The protein below binds the small molecule below.
Small molecule (SMILES): OC[C@H]1O[C@H](OC[C@H]2OC[C@@H](O)[C@@H](O[C@H]3O[C@H](CO)[C@@H](O)[C@H](O)[C@@H]3O)[C@@H]2O)[C@@H](O)[C@@H](O)[C@@H]1O

Binding-site contacts:
Ligand atom C4 contacts residue GLU272 of chain 1.C at 3.8 Å.
Ligand atom O3 contacts residue GLY95 of chain 1.C at 4.0 Å.
Ligand atom O5 contacts residue TYR131 of chain 1.C at 3.5 Å.
Ligand atom C2 contacts residue GLU272 of chain 1.C at 3.0 Å.
Ligand atom O3 contacts residue GLU272 of chain 1.C at 3.6 Å.
Ligand atom O2 contacts residue GLU272 of chain 1.C at 2.0 Å (salt-bridge).
Ligand atom O2 contacts residue PHE125 of chain 1.C at 3.3 Å.
Ligand atom O5 contacts residue NGT1 of chain 1.K at 2.0 Å (h-bond).
Ligand atom C1 contacts residue NGT1 of chain 1.K at 1.3 Å.
Ligand atom O2 contacts residue SER96 of chain 1.C at 3.2 Å.
Ligand atom C3 contacts residue NGT1 of chain 1.K at 3.9 Å.
Ligand atom C5 contacts residue TYR131 of chain 1.C at 4.1 Å (hydrophobic).
Ligand atom O2 contacts residue ARG300 of chain 1.C at 3.9 Å.
Ligand atom C2 contacts residue TYR299 of chain 1.C at 3.9 Å (hydrophobic).
Ligand atom C5 contacts residue GLU272 of chain 1.C at 3.6 Å.
Ligand atom C6 contacts residue TYR131 of chain 1.C at 3.6 Å (hydrophobic).
Ligand atom C2 contacts residue NGT1 of chain 1.K at 2.7 Å.
Ligand atom C1 contacts residue GLU272 of chain 1.C at 4.2 Å.
Ligand atom O6 contacts residue GLU272 of chain 1.C at 3.8 Å.
Ligand atom C2 contacts residue GLY95 of chain 1.C at 3.5 Å.
Ligand atom O6 contacts residue NGT1 of chain 1.K at 4.2 Å.
Ligand atom O5 contacts residue TYR299 of chain 1.C at 4.0 Å.
Ligand atom O4 contacts residue GLU272 of chain 1.C at 2.8 Å.
Ligand atom C1 contacts residue TYR299 of chain 1.C at 3.6 Å (hydrophobic).
Ligand atom O6 contacts residue TYR131 of chain 1.C at 3.9 Å.
Ligand atom C3 contacts residue GLY95 of chain 1.C at 4.2 Å.
Ligand atom O6 contacts residue ASP270 of chain 1.C at 3.6 Å.
Ligand atom C6 contacts residue GLU272 of chain 1.C at 4.0 Å.
Ligand atom O4 contacts residue ALA273 of chain 1.C at 3.9 Å.
Ligand atom C5 contacts residue NGT1 of chain 1.K at 3.3 Å.
Ligand atom O2 contacts residue TYR299 of chain 1.C at 3.1 Å (h-bond).
Ligand atom C6 contacts residue TYR131 of chain 1.C at 3.8 Å (hydrophobic).
Ligand atom O2 contacts residue NGT1 of chain 1.K at 3.2 Å (h-bond).
Ligand atom C3 contacts residue GLU272 of chain 1.C at 3.9 Å.
Ligand atom C2 contacts residue PHE125 of chain 1.C at 3.8 Å (hydrophobic).
Ligand atom C3 contacts residue GLU272 of chain 1.C at 3.9 Å.
Ligand atom C1 contacts residue PHE125 of chain 1.C at 3.8 Å (hydrophobic).
Ligand atom O3 contacts residue GLU272 of chain 1.C at 4.2 Å.
Ligand atom O2 contacts residue GLY95 of chain 1.C at 2.7 Å (h-bond).
Ligand atom C4 contacts residue NGT1 of chain 1.K at 4.1 Å.

Sequence of chain 1.C:
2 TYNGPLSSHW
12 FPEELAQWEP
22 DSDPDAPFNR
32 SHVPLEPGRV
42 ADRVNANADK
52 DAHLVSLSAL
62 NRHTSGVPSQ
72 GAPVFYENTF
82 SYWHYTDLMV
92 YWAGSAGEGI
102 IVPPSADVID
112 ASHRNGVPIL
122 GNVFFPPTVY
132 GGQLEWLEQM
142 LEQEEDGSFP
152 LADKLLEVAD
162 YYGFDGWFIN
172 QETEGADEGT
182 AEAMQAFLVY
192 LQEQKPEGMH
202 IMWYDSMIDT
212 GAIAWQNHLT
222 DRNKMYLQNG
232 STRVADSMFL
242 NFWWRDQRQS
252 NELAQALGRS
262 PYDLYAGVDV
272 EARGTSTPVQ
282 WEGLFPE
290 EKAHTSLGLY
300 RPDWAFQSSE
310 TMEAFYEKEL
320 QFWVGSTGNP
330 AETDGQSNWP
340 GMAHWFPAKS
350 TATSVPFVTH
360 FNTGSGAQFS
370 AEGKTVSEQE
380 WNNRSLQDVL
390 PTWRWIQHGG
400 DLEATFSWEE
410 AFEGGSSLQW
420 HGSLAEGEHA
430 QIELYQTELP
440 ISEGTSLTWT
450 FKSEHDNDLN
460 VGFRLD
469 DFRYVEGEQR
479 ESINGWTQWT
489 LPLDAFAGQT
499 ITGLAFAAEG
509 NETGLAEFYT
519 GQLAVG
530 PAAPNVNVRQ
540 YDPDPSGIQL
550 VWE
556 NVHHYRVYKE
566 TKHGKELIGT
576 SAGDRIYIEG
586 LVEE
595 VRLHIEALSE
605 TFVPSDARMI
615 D